Sequence of chain 1.A:
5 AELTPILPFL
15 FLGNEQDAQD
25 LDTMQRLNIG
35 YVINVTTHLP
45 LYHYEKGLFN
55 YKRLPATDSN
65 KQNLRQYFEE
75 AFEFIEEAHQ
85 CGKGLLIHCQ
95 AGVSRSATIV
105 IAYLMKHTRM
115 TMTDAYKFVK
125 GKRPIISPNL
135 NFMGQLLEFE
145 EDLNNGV

Binding-site contacts:
Ligand atom C14 contacts residue TYR120 of chain 1.A at 3.6 Å (hydrophobic).
Ligand atom C01 contacts residue TYR120 of chain 1.A at 3.9 Å (hydrophobic).
Ligand atom C19 contacts residue ILE105 of chain 1.A at 4.0 Å (hydrophobic).
Ligand atom C23 contacts residue TYR120 of chain 1.A at 4.0 Å (hydrophobic).
Ligand atom C15 contacts residue ASN133 of chain 1.A at 4.0 Å.
Ligand atom C12 contacts residue TYR120 of chain 1.A at 3.5 Å (hydrophobic).
Ligand atom S02 contacts residue TYR120 of chain 1.A at 3.8 Å.
Ligand atom C05 contacts residue THR117 of chain 1.A at 3.8 Å.
Ligand atom S13 contacts residue SER131 of chain 1.A at 4.1 Å.
Ligand atom C15 contacts residue PRO132 of chain 1.A at 3.9 Å (hydrophobic).
Ligand atom C20 contacts residue ASN133 of chain 1.A at 4.0 Å.
Ligand atom C20 contacts residue THR102 of chain 1.A at 3.6 Å.
Ligand atom C18 contacts residue MET137 of chain 1.A at 3.6 Å (hydrophobic).
Ligand atom S04 contacts residue THR117 of chain 1.A at 3.6 Å.
Ligand atom O16 contacts residue ASN133 of chain 1.A at 3.1 Å (h-bond).
Ligand atom C15 contacts residue MET137 of chain 1.A at 4.1 Å (hydrophobic).
Ligand atom N21 contacts residue TYR120 of chain 1.A at 3.4 Å.
Ligand atom C01 contacts residue MET116 of chain 1.A at 3.7 Å (hydrophobic).
Ligand atom C22 contacts residue TYR120 of chain 1.A at 3.8 Å (hydrophobic).
Ligand atom S13 contacts residue TYR120 of chain 1.A at 3.9 Å.
Ligand atom C03 contacts residue MET137 of chain 1.A at 3.8 Å (hydrophobic).
Ligand atom S13 contacts residue ILE130 of chain 1.A at 3.8 Å.
Ligand atom O16 contacts residue MET137 of chain 1.A at 3.4 Å.
Ligand atom C09 contacts residue TYR120 of chain 1.A at 4.1 Å (hydrophobic).
Ligand atom S13 contacts residue PRO132 of chain 1.A at 3.5 Å.
Ligand atom N11 contacts residue TYR120 of chain 1.A at 3.7 Å.
Ligand atom C14 contacts residue ILE130 of chain 1.A at 4.0 Å (hydrophobic).
Ligand atom C15 contacts residue SER131 of chain 1.A at 4.0 Å.
Ligand atom C20 contacts residue SER98 of chain 1.A at 3.5 Å.
Ligand atom C10 contacts residue TYR120 of chain 1.A at 4.0 Å (hydrophobic).
Ligand atom N11 contacts residue PRO132 of chain 1.A at 3.9 Å.
Ligand atom C19 contacts residue ALA101 of chain 1.A at 4.0 Å (hydrophobic).
Ligand atom C18 contacts residue THR102 of chain 1.A at 4.0 Å.
Ligand atom C03 contacts residue TYR120 of chain 1.A at 4.0 Å (hydrophobic).
Ligand atom C23 contacts residue MET137 of chain 1.A at 3.9 Å (hydrophobic).
Ligand atom O16 contacts residue PRO132 of chain 1.A at 3.2 Å.
Ligand atom C18 contacts residue PHE136 of chain 1.A at 4.1 Å (hydrophobic).
Ligand atom C20 contacts residue SER131 of chain 1.A at 3.9 Å.
Ligand atom O16 contacts residue SER131 of chain 1.A at 4.0 Å.
Ligand atom C12 contacts residue PRO132 of chain 1.A at 4.1 Å (hydrophobic).

The small molecule below binds the protein below.
Small molecule (SMILES): CSc1scc2c1-c1nc(SCC(=O)C(C)(C)C)ncc1CC2